This protein binds this small molecule.
Small molecule (SMILES): CSCC[C@H](N=Cc1c(COP(=O)(O)O)cnc(C)c1O)C(=O)O

Sequence of chain 1.C:
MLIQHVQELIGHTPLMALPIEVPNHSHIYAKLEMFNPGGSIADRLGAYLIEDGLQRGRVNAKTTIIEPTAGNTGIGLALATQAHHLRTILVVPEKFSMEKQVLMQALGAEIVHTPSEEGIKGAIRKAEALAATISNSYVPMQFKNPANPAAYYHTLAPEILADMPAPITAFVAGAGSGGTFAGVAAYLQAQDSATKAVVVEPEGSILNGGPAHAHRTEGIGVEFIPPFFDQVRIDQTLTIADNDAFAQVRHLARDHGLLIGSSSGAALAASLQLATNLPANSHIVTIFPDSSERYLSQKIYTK

Binding-site contacts:
Ligand atom O3P contacts residue SER177 of chain 1.C at 3.4 Å (h-bond).
Ligand atom C contacts residue THR73 of chain 1.C at 3.3 Å.
Ligand atom N1 contacts residue PRO289 of chain 1.C at 3.1 Å.
Ligand atom O2 contacts residue THR69 of chain 1.C at 2.5 Å (h-bond).
Ligand atom O4P contacts residue THR180 of chain 1.C at 3.3 Å (h-bond).
Ligand atom C2A contacts residue SER263 of chain 1.C at 3.3 Å.
Ligand atom C2A contacts residue ASP290 of chain 1.C at 3.2 Å.
Ligand atom CG contacts residue ALA70 of chain 1.C at 3.3 Å (hydrophobic).
Ligand atom O1 contacts residue ALA70 of chain 1.C at 3.5 Å.
Ligand atom CE contacts residue GLY219 of chain 1.C at 3.2 Å.
Ligand atom O2 contacts residue ALA70 of chain 1.C at 2.7 Å (h-bond).
Ligand atom O1 contacts residue THR73 of chain 1.C at 3.0 Å (h-bond).
Ligand atom O3P contacts residue GLY176 of chain 1.C at 2.8 Å (h-bond).
Ligand atom O1P contacts residue SER177 of chain 1.C at 3.2 Å (h-bond).
Ligand atom O1 contacts residue THR69 of chain 1.C at 3.4 Å (h-bond).
Ligand atom O1 contacts residue ASN72 of chain 1.C at 3.1 Å (h-bond).
Ligand atom C5A contacts residue GLY176 of chain 1.C at 3.3 Å.
Ligand atom C2A contacts residue ASN72 of chain 1.C at 3.1 Å.
Ligand atom CA contacts residue THR73 of chain 1.C at 3.4 Å.
Ligand atom O1P contacts residue THR180 of chain 1.C at 2.7 Å (h-bond).
Ligand atom O1 contacts residue GLY71 of chain 1.C at 3.5 Å (h-bond).
Ligand atom O3P contacts residue GLY178 of chain 1.C at 2.9 Å (h-bond).
Ligand atom C4 contacts residue GLY219 of chain 1.C at 3.1 Å.
Ligand atom C4A contacts residue GLY219 of chain 1.C at 3.4 Å.
Ligand atom P contacts residue GLY176 of chain 1.C at 3.6 Å.
Ligand atom O3 contacts residue ASN72 of chain 1.C at 2.9 Å (h-bond).
Ligand atom CG contacts residue GLY219 of chain 1.C at 3.6 Å.
Ligand atom C contacts residue ALA70 of chain 1.C at 3.4 Å (hydrophobic).
Ligand atom O3P contacts residue ALA175 of chain 1.C at 3.4 Å.
Ligand atom C5 contacts residue GLY219 of chain 1.C at 3.3 Å.
Ligand atom P contacts residue THR180 of chain 1.C at 3.5 Å.
Ligand atom C contacts residue THR69 of chain 1.C at 3.4 Å.
Ligand atom O2P contacts residue GLY176 of chain 1.C at 3.5 Å.
Ligand atom SD contacts residue GLY176 of chain 1.C at 3.6 Å (h-bond).
Ligand atom N1 contacts residue SER263 of chain 1.C at 3.4 Å (h-bond).
Ligand atom C2A contacts residue TYR295 of chain 1.C at 3.4 Å (hydrophobic).
Ligand atom O2 contacts residue THR73 of chain 1.C at 3.4 Å.
Ligand atom P contacts residue SER177 of chain 1.C at 3.4 Å.
Ligand atom O2 contacts residue GLN142 of chain 1.C at 3.0 Å (h-bond).
Ligand atom O2P contacts residue SER177 of chain 1.C at 2.7 Å (h-bond).